Sequence of chain 50.C:
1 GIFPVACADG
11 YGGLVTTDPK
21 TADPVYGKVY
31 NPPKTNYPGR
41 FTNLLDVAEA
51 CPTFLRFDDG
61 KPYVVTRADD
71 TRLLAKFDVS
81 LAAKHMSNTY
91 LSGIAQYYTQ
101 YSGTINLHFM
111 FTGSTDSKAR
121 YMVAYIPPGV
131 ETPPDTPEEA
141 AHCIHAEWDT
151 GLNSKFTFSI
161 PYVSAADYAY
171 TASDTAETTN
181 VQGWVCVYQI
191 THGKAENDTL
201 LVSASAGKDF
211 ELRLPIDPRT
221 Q

Sequence of chain 46.A:
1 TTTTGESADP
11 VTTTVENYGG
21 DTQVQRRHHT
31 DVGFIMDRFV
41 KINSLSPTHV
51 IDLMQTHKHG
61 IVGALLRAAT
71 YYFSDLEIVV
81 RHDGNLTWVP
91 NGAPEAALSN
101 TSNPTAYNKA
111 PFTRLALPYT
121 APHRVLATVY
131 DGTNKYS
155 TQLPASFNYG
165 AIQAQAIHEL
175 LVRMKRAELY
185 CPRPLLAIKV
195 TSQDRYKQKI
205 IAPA

Sequence of chain 46.B:
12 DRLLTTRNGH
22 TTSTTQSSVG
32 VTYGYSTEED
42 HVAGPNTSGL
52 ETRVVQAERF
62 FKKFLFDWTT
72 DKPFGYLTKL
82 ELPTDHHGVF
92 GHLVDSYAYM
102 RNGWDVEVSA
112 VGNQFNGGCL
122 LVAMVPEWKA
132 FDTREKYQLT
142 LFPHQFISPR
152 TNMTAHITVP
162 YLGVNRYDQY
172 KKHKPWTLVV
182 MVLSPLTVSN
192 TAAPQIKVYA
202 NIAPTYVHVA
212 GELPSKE

A small-molecule ligand and the protein it binds are described below.
Small molecule (SMILES): O=C(O)[C@@H]1O[C@@H](O[C@H]2[C@H](O)[C@@H](NS(=O)(=O)O)[C@@H](O)O[C@@H]2COS(=O)(=O)O)[C@H](OS(=O)(=O)O)[C@@H](O)[C@@H]1O[C@H]1O[C@H](COS(=O)(=O)O)[C@@H](O)[C@H](O)[C@H]1NS(=O)(=O)O

Binding-site contacts:
Ligand atom O5S contacts residue ARG135 of chain 46.B at 3.6 Å.
Ligand atom S2 contacts residue ASN88 of chain 50.C at 4.0 Å.
Ligand atom S1 contacts residue ASP58 of chain 50.C at 3.7 Å.
Ligand atom O3S contacts residue THR134 of chain 46.B at 3.3 Å (h-bond).
Ligand atom C3 contacts residue LYS193 of chain 46.A at 3.6 Å.
Ligand atom C5 contacts residue THR134 of chain 46.B at 3.9 Å.
Ligand atom O1 contacts residue ASP133 of chain 46.B at 4.1 Å.
Ligand atom O1S contacts residue ASP59 of chain 50.C at 3.0 Å.
Ligand atom O1S contacts residue ASP58 of chain 50.C at 4.1 Å.
Ligand atom C2 contacts residue LYS193 of chain 46.A at 3.6 Å.
Ligand atom O5 contacts residue ARG135 of chain 46.B at 3.2 Å.
Ligand atom C1 contacts residue ASP133 of chain 46.B at 4.0 Å.
Ligand atom C4 contacts residue LYS193 of chain 46.A at 3.4 Å.
Ligand atom O4S contacts residue ARG56 of chain 50.C at 2.5 Å (salt-bridge).
Ligand atom C5 contacts residue ARG135 of chain 46.B at 4.1 Å.
Ligand atom O2S contacts residue ASP59 of chain 50.C at 3.2 Å.
Ligand atom O6 contacts residue ARG135 of chain 46.B at 3.6 Å.
Ligand atom S1 contacts residue ASP59 of chain 50.C at 3.7 Å.
Ligand atom O3 contacts residue LYS193 of chain 46.A at 2.8 Å (salt-bridge).
Ligand atom O6S contacts residue LYS193 of chain 46.A at 3.4 Å.
Ligand atom O6S contacts residue ARG135 of chain 46.B at 3.7 Å.
Ligand atom S2 contacts residue ARG56 of chain 50.C at 3.4 Å (salt-bridge).
Ligand atom O6S contacts residue ASN88 of chain 50.C at 3.9 Å.
Ligand atom C6 contacts residue ARG135 of chain 46.B at 3.8 Å.
Ligand atom O6B contacts residue LYS193 of chain 46.A at 4.1 Å.
Ligand atom O2S contacts residue ARG56 of chain 50.C at 4.1 Å.
Ligand atom O3 contacts residue ARG56 of chain 50.C at 3.9 Å.
Ligand atom O2S contacts residue ASP58 of chain 50.C at 2.3 Å (salt-bridge).
Ligand atom O5S contacts residue ARG56 of chain 50.C at 3.6 Å (salt-bridge).
Ligand atom O5S contacts residue ASN88 of chain 50.C at 3.0 Å (h-bond).
Ligand atom O3 contacts residue ASP59 of chain 50.C at 4.0 Å.
Ligand atom O5 contacts residue LYS193 of chain 46.A at 3.6 Å.
Ligand atom C3 contacts residue ARG56 of chain 50.C at 3.9 Å.
Ligand atom O4 contacts residue THR195 of chain 46.A at 3.7 Å.
Ligand atom S2 contacts residue ARG135 of chain 46.B at 4.0 Å.
Ligand atom O3S contacts residue LYS193 of chain 46.A at 3.1 Å (salt-bridge).
Ligand atom O6 contacts residue LYS193 of chain 46.A at 3.5 Å.
Ligand atom C6 contacts residue THR134 of chain 46.B at 3.5 Å.
Ligand atom N2 contacts residue ARG56 of chain 50.C at 3.9 Å.
Ligand atom O6S contacts residue ARG56 of chain 50.C at 3.7 Å.